Sequence of chain 7.GA:
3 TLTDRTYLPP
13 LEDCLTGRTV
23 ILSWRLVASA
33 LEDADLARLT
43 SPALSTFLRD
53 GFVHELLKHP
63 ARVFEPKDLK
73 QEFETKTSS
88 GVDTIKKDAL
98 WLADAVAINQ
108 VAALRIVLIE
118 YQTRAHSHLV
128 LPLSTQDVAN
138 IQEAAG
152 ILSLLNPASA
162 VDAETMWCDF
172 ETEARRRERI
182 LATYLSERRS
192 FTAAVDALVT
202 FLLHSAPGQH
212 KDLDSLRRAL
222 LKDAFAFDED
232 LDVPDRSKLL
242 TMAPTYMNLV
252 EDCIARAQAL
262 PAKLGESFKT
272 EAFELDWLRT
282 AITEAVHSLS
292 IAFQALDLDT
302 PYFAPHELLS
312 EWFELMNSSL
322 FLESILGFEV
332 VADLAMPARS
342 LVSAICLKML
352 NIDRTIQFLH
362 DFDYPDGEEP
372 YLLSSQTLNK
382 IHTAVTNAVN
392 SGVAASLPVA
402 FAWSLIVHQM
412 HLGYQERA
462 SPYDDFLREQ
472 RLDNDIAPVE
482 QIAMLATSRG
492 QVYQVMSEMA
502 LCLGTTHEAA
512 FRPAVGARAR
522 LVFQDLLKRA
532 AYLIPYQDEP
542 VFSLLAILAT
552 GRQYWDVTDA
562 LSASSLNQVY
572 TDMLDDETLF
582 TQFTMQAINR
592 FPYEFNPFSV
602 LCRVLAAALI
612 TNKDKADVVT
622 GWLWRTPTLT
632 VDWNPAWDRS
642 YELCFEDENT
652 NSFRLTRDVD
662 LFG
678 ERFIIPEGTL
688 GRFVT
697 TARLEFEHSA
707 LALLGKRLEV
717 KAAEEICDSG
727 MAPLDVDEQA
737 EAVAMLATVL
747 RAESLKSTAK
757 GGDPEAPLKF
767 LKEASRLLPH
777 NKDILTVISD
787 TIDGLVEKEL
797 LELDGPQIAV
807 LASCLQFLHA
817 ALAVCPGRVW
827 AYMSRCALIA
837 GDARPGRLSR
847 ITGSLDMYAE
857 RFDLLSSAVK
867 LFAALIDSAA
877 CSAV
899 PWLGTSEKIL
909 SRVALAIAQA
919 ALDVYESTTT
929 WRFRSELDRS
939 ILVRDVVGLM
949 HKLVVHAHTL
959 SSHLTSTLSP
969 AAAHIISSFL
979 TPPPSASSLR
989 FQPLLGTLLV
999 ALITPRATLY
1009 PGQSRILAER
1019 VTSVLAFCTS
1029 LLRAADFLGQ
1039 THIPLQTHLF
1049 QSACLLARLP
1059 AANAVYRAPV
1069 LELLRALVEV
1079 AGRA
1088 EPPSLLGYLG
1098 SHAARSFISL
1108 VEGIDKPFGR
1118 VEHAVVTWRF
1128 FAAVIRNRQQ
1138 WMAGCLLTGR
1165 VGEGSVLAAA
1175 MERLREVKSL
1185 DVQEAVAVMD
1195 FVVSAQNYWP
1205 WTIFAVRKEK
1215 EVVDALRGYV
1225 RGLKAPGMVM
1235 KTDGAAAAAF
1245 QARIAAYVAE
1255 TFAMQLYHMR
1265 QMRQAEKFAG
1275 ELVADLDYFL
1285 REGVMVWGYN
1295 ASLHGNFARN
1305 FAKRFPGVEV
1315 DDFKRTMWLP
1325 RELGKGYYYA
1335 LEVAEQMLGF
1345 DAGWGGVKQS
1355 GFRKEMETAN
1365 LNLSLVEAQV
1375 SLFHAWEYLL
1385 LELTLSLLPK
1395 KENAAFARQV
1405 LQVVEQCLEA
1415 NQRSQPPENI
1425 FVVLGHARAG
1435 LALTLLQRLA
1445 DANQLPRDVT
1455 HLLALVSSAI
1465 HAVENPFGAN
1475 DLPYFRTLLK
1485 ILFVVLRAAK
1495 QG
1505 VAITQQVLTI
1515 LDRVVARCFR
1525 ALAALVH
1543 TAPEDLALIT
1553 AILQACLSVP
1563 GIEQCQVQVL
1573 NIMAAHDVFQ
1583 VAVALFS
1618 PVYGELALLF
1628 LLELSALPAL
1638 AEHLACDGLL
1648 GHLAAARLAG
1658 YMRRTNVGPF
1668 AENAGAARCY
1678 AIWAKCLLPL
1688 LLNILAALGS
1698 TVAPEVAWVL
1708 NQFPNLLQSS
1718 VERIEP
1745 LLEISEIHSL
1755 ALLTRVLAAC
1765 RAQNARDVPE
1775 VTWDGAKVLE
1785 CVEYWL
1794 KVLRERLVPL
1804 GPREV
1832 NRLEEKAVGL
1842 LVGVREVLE

Binding-site contacts:
Ligand atom CD1 contacts residue ILE535 of chain 7.GA at 4.0 Å (hydrophobic).
Ligand atom CB contacts residue TYR537 of chain 7.GA at 3.0 Å (hydrophobic).
Ligand atom CD2 contacts residue MET485 of chain 7.GA at 4.0 Å (hydrophobic).
Ligand atom CB contacts residue LEU534 of chain 7.GA at 4.3 Å (hydrophobic).
Ligand atom ND2 contacts residue TYR533 of chain 7.GA at 3.7 Å.
Ligand atom CG1 contacts residue THR488 of chain 7.GA at 4.2 Å.
Ligand atom CG contacts residue PRO536 of chain 7.GA at 4.5 Å (hydrophobic).
Ligand atom CG contacts residue TYR537 of chain 7.GA at 3.2 Å (hydrophobic).
Ligand atom O contacts residue LEU534 of chain 7.GA at 4.3 Å.
Ligand atom N contacts residue ILE535 of chain 7.GA at 3.7 Å.
Ligand atom CD1 contacts residue ILE535 of chain 7.GA at 4.0 Å (hydrophobic).
Ligand atom N contacts residue PRO536 of chain 7.GA at 4.2 Å.
Ligand atom O contacts residue PRO536 of chain 7.GA at 3.8 Å.
Ligand atom CD contacts residue TYR537 of chain 7.GA at 4.5 Å (hydrophobic).
Ligand atom O contacts residue HIS409 of chain 7.GA at 3.6 Å.
Ligand atom CE1 contacts residue LEU413 of chain 7.GA at 4.2 Å (hydrophobic).
Ligand atom CD1 contacts residue GLN538 of chain 7.GA at 3.1 Å.
Ligand atom CD2 contacts residue ALA484 of chain 7.GA at 3.6 Å (hydrophobic).
Ligand atom CD1 contacts residue THR488 of chain 7.GA at 4.2 Å.
Ligand atom C contacts residue HIS409 of chain 7.GA at 4.4 Å.
Ligand atom CD1 contacts residue PHE402 of chain 7.GA at 4.0 Å (hydrophobic).
Ligand atom CB contacts residue TYR533 of chain 7.GA at 3.6 Å (hydrophobic).
Ligand atom CG contacts residue TYR533 of chain 7.GA at 3.3 Å (hydrophobic).
Ligand atom CD1 contacts residue LEU413 of chain 7.GA at 4.1 Å (hydrophobic).
Ligand atom CB contacts residue THR488 of chain 7.GA at 4.4 Å.
Ligand atom CB contacts residue GLU481 of chain 7.GA at 3.6 Å.
Ligand atom OD1 contacts residue TYR533 of chain 7.GA at 3.4 Å.
Ligand atom CD2 contacts residue THR488 of chain 7.GA at 4.2 Å.
Ligand atom NE2 contacts residue PRO536 of chain 7.GA at 4.2 Å.
Ligand atom CA contacts residue ILE535 of chain 7.GA at 3.8 Å (hydrophobic).
Ligand atom CA contacts residue TYR537 of chain 7.GA at 4.5 Å (hydrophobic).
Ligand atom CB contacts residue ILE535 of chain 7.GA at 4.2 Å (hydrophobic).

The small molecule below binds the protein below.
Small molecule (SMILES): CC[C@H](C)[C@H](NC(=O)[C@H](CO)NC(=O)[C@H](CC(=O)O)NC(=O)[C@@H](N)CCC(=O)O)C(=O)N[C@@H](CC(C)C)C(=O)N[C@@H](CCC(N)=O)C(=O)N1CCC[C@H]1C(=O)NCC(=O)N[C@@H](C)C(=O)N[C@@H](Cc1ccccc1)C(=O)N[C@@H](CO)C(=O)N[C@@H](C)C(=O)N[C@H](C=O)CC(N)=O